Sequence of chain 3.A:
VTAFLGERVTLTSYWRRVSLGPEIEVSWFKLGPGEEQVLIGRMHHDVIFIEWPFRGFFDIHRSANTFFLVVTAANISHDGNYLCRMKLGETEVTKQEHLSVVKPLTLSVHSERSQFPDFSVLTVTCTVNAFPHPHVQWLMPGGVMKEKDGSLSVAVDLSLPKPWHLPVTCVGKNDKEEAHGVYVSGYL

Binding-site contacts:
Ligand atom C5 contacts residue SER77 of chain 3.A at 3.8 Å.
Ligand atom C2 contacts residue PRO53 of chain 3.A at 3.7 Å (hydrophobic).
Ligand atom O4 contacts residue PHE57 of chain 3.A at 4.5 Å.
Ligand atom O6 contacts residue PHE57 of chain 3.A at 3.8 Å.
Ligand atom O3 contacts residue PRO53 of chain 3.A at 3.7 Å.
Ligand atom C4 contacts residue ASN75 of chain 3.A at 4.2 Å.
Ligand atom O6 contacts residue PHE58 of chain 3.A at 3.9 Å.
Ligand atom C2 contacts residue ASN75 of chain 3.A at 2.7 Å.
Ligand atom O7 contacts residue ASN75 of chain 3.A at 3.7 Å.
Ligand atom C4 contacts residue PHE57 of chain 3.A at 3.9 Å (hydrophobic).
Ligand atom N2 contacts residue ASN75 of chain 3.A at 3.3 Å (h-bond).
Ligand atom O5 contacts residue HIS78 of chain 3.A at 3.2 Å (h-bond).
Ligand atom C3 contacts residue ASN75 of chain 3.A at 4.0 Å.
Ligand atom C7 contacts residue PRO53 of chain 3.A at 3.8 Å (hydrophobic).
Ligand atom N2 contacts residue PRO53 of chain 3.A at 2.9 Å (h-bond).
Ligand atom C1 contacts residue ASN75 of chain 3.A at 1.6 Å.
Ligand atom C7 contacts residue ASN75 of chain 3.A at 3.7 Å.
Ligand atom C5 contacts residue PHE57 of chain 3.A at 4.1 Å (hydrophobic).
Ligand atom C5 contacts residue HIS78 of chain 3.A at 3.9 Å.
Ligand atom O7 contacts residue PRO53 of chain 3.A at 3.9 Å.
Ligand atom O5 contacts residue ASN75 of chain 3.A at 2.3 Å (h-bond).
Ligand atom C1 contacts residue PHE57 of chain 3.A at 4.0 Å (hydrophobic).
Ligand atom C6 contacts residue PHE57 of chain 3.A at 3.6 Å (hydrophobic).
Ligand atom C6 contacts residue PRO53 of chain 3.A at 4.3 Å (hydrophobic).
Ligand atom C3 contacts residue PRO53 of chain 3.A at 3.6 Å (hydrophobic).
Ligand atom O6 contacts residue PHE54 of chain 3.A at 4.0 Å.
Ligand atom C1 contacts residue PRO53 of chain 3.A at 3.9 Å (hydrophobic).
Ligand atom O5 contacts residue SER77 of chain 3.A at 3.7 Å.
Ligand atom C6 contacts residue HIS78 of chain 3.A at 3.9 Å.
Ligand atom O5 contacts residue PHE57 of chain 3.A at 3.9 Å.
Ligand atom O7 contacts residue PHE54 of chain 3.A at 3.5 Å.
Ligand atom C1 contacts residue SER77 of chain 3.A at 3.6 Å.
Ligand atom C8 contacts residue ASP160 of chain 3.A at 4.5 Å.
Ligand atom C8 contacts residue LYS159 of chain 3.A at 4.2 Å.
Ligand atom C1 contacts residue HIS78 of chain 3.A at 4.0 Å.
Ligand atom O6 contacts residue HIS78 of chain 3.A at 3.1 Å (h-bond).
Ligand atom C5 contacts residue ASN75 of chain 3.A at 3.6 Å.

This protein binds this small molecule.
Small molecule (SMILES): CC(=O)N[C@H]1[C@H](O[C@H]2[C@H](O)[C@@H](NC(C)=O)CO[C@@H]2CO)O[C@H](CO)[C@@H](O[C@@H]2O[C@H](CO)[C@@H](O)[C@H](O)[C@@H]2O)[C@@H]1O